Sequence of chain 1.A:
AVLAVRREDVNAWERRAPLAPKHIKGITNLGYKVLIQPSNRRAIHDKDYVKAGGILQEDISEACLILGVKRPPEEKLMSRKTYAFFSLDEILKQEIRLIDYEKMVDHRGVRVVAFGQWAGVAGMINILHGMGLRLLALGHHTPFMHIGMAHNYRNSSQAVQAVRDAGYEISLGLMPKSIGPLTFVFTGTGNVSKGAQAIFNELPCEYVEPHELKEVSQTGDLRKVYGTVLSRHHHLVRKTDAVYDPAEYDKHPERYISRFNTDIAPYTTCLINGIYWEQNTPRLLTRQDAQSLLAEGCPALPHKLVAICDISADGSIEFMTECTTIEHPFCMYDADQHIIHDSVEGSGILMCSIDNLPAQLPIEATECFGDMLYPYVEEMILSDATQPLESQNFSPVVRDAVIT

Binding-site contacts:
Ligand atom O1 contacts residue MET400 of chain 1.A at 4.0 Å.
Ligand atom O2 contacts residue PHE132 of chain 1.A at 4.5 Å.
Ligand atom O2 contacts residue CYS396 of chain 1.A at 3.0 Å (h-bond).
Ligand atom N1 contacts residue MET400 of chain 1.A at 3.5 Å.
Ligand atom O2 contacts residue GLY133 of chain 1.A at 3.4 Å.
Ligand atom C5 contacts residue ASN208 of chain 1.A at 3.8 Å.
Ligand atom C2 contacts residue MET400 of chain 1.A at 3.5 Å (hydrophobic).
Ligand atom C3 contacts residue GLY133 of chain 1.A at 4.2 Å.
Ligand atom O2 contacts residue MET400 of chain 1.A at 4.2 Å.
Ligand atom C4 contacts residue MET400 of chain 1.A at 3.9 Å (hydrophobic).
Ligand atom C3 contacts residue CYS396 of chain 1.A at 2.7 Å (hydrophobic).
Ligand atom C1 contacts residue MET400 of chain 1.A at 3.6 Å (hydrophobic).
Ligand atom C6 contacts residue ASN208 of chain 1.A at 4.3 Å.
Ligand atom C3 contacts residue MET400 of chain 1.A at 3.7 Å (hydrophobic).
Ligand atom O2 contacts residue GLN134 of chain 1.A at 3.5 Å (h-bond).
Ligand atom C2 contacts residue CYS396 of chain 1.A at 4.1 Å (hydrophobic).
Ligand atom C4 contacts residue CYS396 of chain 1.A at 1.9 Å (hydrophobic).
Ligand atom C1 contacts residue CYS396 of chain 1.A at 3.0 Å (hydrophobic).
Ligand atom C5 contacts residue MET400 of chain 1.A at 4.2 Å (hydrophobic).
Ligand atom N1 contacts residue CYS396 of chain 1.A at 3.9 Å.

A protein and the small-molecule ligand that binds it are described below.
Small molecule (SMILES): CCN1C(=O)CCC1=O